Sequence of chain 1.A:
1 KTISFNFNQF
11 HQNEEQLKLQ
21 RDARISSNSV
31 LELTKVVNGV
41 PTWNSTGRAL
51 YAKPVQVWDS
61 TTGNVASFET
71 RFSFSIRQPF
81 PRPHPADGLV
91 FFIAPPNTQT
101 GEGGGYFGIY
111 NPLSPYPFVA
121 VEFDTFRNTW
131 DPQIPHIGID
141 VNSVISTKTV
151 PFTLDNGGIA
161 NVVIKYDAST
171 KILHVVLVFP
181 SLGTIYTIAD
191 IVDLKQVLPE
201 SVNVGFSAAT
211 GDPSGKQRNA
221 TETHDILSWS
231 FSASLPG

Binding-site contacts:
Ligand atom O5 contacts residue ARG82 of chain 1.A at 4.2 Å.
Ligand atom N2 contacts residue ASN219 of chain 1.A at 2.8 Å (h-bond).
Ligand atom C7 contacts residue ASN219 of chain 1.A at 3.3 Å.
Ligand atom O7 contacts residue PRO83 of chain 1.A at 3.2 Å.
Ligand atom C8 contacts residue GLN217 of chain 1.A at 3.6 Å.
Ligand atom O7 contacts residue ASN219 of chain 1.A at 3.6 Å (h-bond).
Ligand atom C8 contacts residue ASN219 of chain 1.A at 4.2 Å.
Ligand atom O6 contacts residue PHE80 of chain 1.A at 3.8 Å.
Ligand atom C1 contacts residue ARG82 of chain 1.A at 4.2 Å.
Ligand atom C7 contacts residue ARG82 of chain 1.A at 4.2 Å.
Ligand atom C6 contacts residue PHE80 of chain 1.A at 3.7 Å (hydrophobic).
Ligand atom C5 contacts residue ASN219 of chain 1.A at 3.7 Å.
Ligand atom O5 contacts residue ASN219 of chain 1.A at 2.4 Å (h-bond).
Ligand atom C4 contacts residue ASN219 of chain 1.A at 4.2 Å.
Ligand atom C2 contacts residue ASN219 of chain 1.A at 2.4 Å.
Ligand atom C3 contacts residue ASN219 of chain 1.A at 3.8 Å.
Ligand atom O7 contacts residue ARG82 of chain 1.A at 3.4 Å (salt-bridge).
Ligand atom C7 contacts residue PRO83 of chain 1.A at 3.8 Å (hydrophobic).
Ligand atom C8 contacts residue PRO83 of chain 1.A at 3.8 Å (hydrophobic).
Ligand atom O6 contacts residue ARG82 of chain 1.A at 4.2 Å.
Ligand atom C2 contacts residue ARG82 of chain 1.A at 4.0 Å.
Ligand atom O5 contacts residue PHE80 of chain 1.A at 4.0 Å.
Ligand atom C1 contacts residue ASN219 of chain 1.A at 1.4 Å.

A protein and the small-molecule ligand that binds it are described below.
Small molecule (SMILES): CC(=O)N[C@H]1[C@H](O[C@H]2[C@H](O[C@@H]3O[C@@H](C)[C@@H](O)[C@@H](O)[C@@H]3O)[C@@H](NC(C)=O)CO[C@@H]2CO)O[C@H](CO)[C@@H](O)[C@@H]1O